Sequence of chain 1.B:
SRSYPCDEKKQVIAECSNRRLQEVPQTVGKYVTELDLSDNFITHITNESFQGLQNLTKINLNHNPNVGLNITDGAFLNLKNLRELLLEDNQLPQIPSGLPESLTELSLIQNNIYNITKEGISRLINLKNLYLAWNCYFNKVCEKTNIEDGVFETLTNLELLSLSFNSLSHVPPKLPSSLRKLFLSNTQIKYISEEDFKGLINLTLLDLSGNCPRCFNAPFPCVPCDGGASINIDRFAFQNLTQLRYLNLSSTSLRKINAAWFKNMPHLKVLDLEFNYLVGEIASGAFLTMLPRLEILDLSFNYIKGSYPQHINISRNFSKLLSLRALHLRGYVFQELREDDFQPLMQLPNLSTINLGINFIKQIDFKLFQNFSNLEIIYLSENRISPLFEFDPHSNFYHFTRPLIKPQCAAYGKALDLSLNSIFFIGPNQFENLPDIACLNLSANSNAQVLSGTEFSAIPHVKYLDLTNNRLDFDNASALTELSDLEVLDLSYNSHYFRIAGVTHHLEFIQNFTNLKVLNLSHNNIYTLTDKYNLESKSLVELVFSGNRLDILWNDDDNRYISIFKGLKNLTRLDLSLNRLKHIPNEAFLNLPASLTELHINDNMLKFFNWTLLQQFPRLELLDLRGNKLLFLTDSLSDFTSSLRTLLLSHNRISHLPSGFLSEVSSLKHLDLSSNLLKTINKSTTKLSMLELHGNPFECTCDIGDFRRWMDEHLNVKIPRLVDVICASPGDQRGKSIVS

The small molecule below binds the protein below.
Small molecule (SMILES): CC(=O)N[C@@H]1[C@@H](O)[C@H](O)[C@@H](CO)O[C@H]1O

Binding-site contacts:
Ligand atom O5 contacts residue SER587 of chain 1.B at 4.1 Å.
Ligand atom C2 contacts residue ASN618 of chain 1.B at 2.5 Å.
Ligand atom C8 contacts residue LYS586 of chain 1.B at 3.5 Å.
Ligand atom C2 contacts residue SER587 of chain 1.B at 4.4 Å.
Ligand atom N2 contacts residue ASN618 of chain 1.B at 3.0 Å (h-bond).
Ligand atom C1 contacts residue SER587 of chain 1.B at 4.2 Å.
Ligand atom O7 contacts residue SER587 of chain 1.B at 3.2 Å.
Ligand atom O6 contacts residue VAL589 of chain 1.B at 3.8 Å.
Ligand atom C7 contacts residue ASN618 of chain 1.B at 3.7 Å.
Ligand atom O7 contacts residue LYS586 of chain 1.B at 3.4 Å (salt-bridge).
Ligand atom O5 contacts residue ASN618 of chain 1.B at 2.3 Å (h-bond).
Ligand atom C7 contacts residue LYS586 of chain 1.B at 3.3 Å.
Ligand atom N2 contacts residue LYS586 of chain 1.B at 3.9 Å.
Ligand atom C5 contacts residue ASN618 of chain 1.B at 3.6 Å.
Ligand atom O7 contacts residue ASN618 of chain 1.B at 4.1 Å.
Ligand atom C7 contacts residue SER587 of chain 1.B at 4.0 Å.
Ligand atom O5 contacts residue VAL589 of chain 1.B at 3.8 Å.
Ligand atom O6 contacts residue LYS565 of chain 1.B at 3.9 Å.
Ligand atom C6 contacts residue VAL589 of chain 1.B at 4.3 Å (hydrophobic).
Ligand atom O7 contacts residue THR562 of chain 1.B at 4.2 Å.
Ligand atom C4 contacts residue ASN618 of chain 1.B at 4.2 Å.
Ligand atom C1 contacts residue ASN618 of chain 1.B at 1.4 Å.
Ligand atom C3 contacts residue ASN618 of chain 1.B at 3.8 Å.